Sequence of chain 1.A:
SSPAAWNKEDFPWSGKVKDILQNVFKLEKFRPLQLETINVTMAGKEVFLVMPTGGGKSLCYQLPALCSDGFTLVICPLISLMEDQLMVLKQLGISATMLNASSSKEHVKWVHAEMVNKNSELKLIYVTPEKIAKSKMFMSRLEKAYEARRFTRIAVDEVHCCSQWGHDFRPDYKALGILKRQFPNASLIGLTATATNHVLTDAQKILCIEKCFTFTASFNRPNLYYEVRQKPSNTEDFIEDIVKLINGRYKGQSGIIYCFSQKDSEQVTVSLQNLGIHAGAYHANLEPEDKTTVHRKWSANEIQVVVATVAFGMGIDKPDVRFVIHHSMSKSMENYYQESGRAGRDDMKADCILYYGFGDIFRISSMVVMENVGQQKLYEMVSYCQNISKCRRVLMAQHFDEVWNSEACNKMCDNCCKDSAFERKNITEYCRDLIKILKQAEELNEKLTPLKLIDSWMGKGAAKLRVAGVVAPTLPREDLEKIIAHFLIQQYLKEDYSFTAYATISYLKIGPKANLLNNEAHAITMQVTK

Sequence of chain 1.B:
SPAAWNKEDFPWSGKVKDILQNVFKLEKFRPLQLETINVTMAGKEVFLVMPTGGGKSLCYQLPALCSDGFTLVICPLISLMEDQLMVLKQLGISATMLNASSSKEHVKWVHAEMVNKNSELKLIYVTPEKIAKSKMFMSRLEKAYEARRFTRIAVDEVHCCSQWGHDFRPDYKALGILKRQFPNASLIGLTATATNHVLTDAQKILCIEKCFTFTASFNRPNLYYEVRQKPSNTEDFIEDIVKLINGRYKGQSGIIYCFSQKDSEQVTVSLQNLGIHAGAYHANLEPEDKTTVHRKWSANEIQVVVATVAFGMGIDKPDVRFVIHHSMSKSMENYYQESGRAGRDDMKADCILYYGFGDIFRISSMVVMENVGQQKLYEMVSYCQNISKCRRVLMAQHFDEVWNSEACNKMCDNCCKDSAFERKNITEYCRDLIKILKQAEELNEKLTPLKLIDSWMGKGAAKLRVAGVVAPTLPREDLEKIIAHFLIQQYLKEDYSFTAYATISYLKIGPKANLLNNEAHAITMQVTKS

Binding-site contacts:
Ligand atom OP1 contacts residue MET152 of chain 1.A at 3.0 Å.
Ligand atom O4' contacts residue ALA516 of chain 1.B at 3.5 Å (h-bond).
Ligand atom N3 contacts residue TYR517 of chain 1.B at 4.4 Å.
Ligand atom N2 contacts residue THR515 of chain 1.B at 4.1 Å.
Ligand atom N2 contacts residue TYR517 of chain 1.B at 3.4 Å.
Ligand atom O5' contacts residue TYR517 of chain 1.B at 3.3 Å (h-bond).
Ligand atom C2 contacts residue TYR517 of chain 1.B at 3.8 Å (hydrophobic).
Ligand atom O5' contacts residue LYS159 of chain 1.A at 4.2 Å.
Ligand atom C3' contacts residue LYS159 of chain 1.A at 4.2 Å.
Ligand atom O5' contacts residue ALA516 of chain 1.B at 3.9 Å.
Ligand atom C5' contacts residue TYR517 of chain 1.B at 3.2 Å (hydrophobic).
Ligand atom C6 contacts residue TYR517 of chain 1.B at 4.1 Å (hydrophobic).
Ligand atom N3 contacts residue ALA516 of chain 1.B at 4.2 Å.
Ligand atom C5' contacts residue ALA516 of chain 1.B at 3.9 Å (hydrophobic).
Ligand atom O3' contacts residue ALA516 of chain 1.B at 4.5 Å.
Ligand atom P contacts residue MET152 of chain 1.A at 4.5 Å.
Ligand atom O3' contacts residue LYS159 of chain 1.A at 3.5 Å (salt-bridge).
Ligand atom C5' contacts residue LYS159 of chain 1.A at 3.7 Å.
Ligand atom C4' contacts residue LYS159 of chain 1.A at 3.9 Å.
Ligand atom O4' contacts residue THR515 of chain 1.B at 3.9 Å.
Ligand atom OP1 contacts residue ALA516 of chain 1.B at 4.2 Å.
Ligand atom N3 contacts residue THR515 of chain 1.B at 4.2 Å.
Ligand atom OP1 contacts residue TYR517 of chain 1.B at 3.0 Å (h-bond).
Ligand atom C4' contacts residue ALA516 of chain 1.B at 4.3 Å (hydrophobic).
Ligand atom O6 contacts residue TYR517 of chain 1.B at 4.3 Å.
Ligand atom C3' contacts residue ALA516 of chain 1.B at 4.2 Å (hydrophobic).
Ligand atom N1 contacts residue TYR517 of chain 1.B at 3.4 Å.
Ligand atom C4 contacts residue ALA516 of chain 1.B at 4.5 Å (hydrophobic).
Ligand atom P contacts residue LYS159 of chain 1.A at 3.6 Å.
Ligand atom C1' contacts residue THR515 of chain 1.B at 4.4 Å.
Ligand atom P contacts residue TYR517 of chain 1.B at 3.7 Å.
Ligand atom OP1 contacts residue LYS159 of chain 1.A at 2.7 Å (salt-bridge).
Ligand atom OP2 contacts residue MET152 of chain 1.A at 3.6 Å (h-bond).
Ligand atom N2 contacts residue ALA518 of chain 1.B at 4.5 Å.

This small molecule binds to this protein.
Small molecule (SMILES): Nc1nc(=O)c2ncn([C@H]3C[C@H](OP(=O)(O)O)[C@@H](CO[P](=O)(O)O[C@H]4C[C@H](n5cnc6c(=O)nc(N)[nH]c65)O[C@@H]4COP(=O)=O)O3)c2[nH]1